Binding-site contacts:
Ligand atom O6 contacts residue LYS299 of chain 2.A at 3.6 Å.
Ligand atom C6 contacts residue ASN298 of chain 2.A at 4.3 Å.
Ligand atom C8 contacts residue ASN285 of chain 2.A at 4.0 Å.
Ligand atom O5 contacts residue ASN285 of chain 2.A at 2.4 Å (h-bond).
Ligand atom O6 contacts residue ASN298 of chain 2.A at 3.4 Å (h-bond).
Ligand atom C8 contacts residue SER45 of chain 2.A at 3.9 Å.
Ligand atom O5 contacts residue ASN298 of chain 2.A at 3.8 Å.
Ligand atom C1 contacts residue VAL297 of chain 2.A at 3.5 Å (hydrophobic).
Ligand atom N2 contacts residue VAL297 of chain 2.A at 3.4 Å (h-bond).
Ligand atom C8 contacts residue ASN296 of chain 2.A at 4.3 Å.
Ligand atom C1 contacts residue ASN285 of chain 2.A at 1.5 Å.
Ligand atom C8 contacts residue VAL297 of chain 2.A at 3.8 Å (hydrophobic).
Ligand atom C2 contacts residue VAL297 of chain 2.A at 3.9 Å (hydrophobic).
Ligand atom C1 contacts residue ASN298 of chain 2.A at 4.2 Å.
Ligand atom C7 contacts residue VAL297 of chain 2.A at 4.0 Å (hydrophobic).
Ligand atom N2 contacts residue ASN285 of chain 2.A at 3.0 Å (h-bond).
Ligand atom C2 contacts residue ASN285 of chain 2.A at 2.5 Å.
Ligand atom C5 contacts residue ASN285 of chain 2.A at 3.7 Å.
Ligand atom O7 contacts residue ASN285 of chain 2.A at 3.3 Å (h-bond).
Ligand atom C5 contacts residue ASN298 of chain 2.A at 4.1 Å.
Ligand atom C4 contacts residue ASN285 of chain 2.A at 4.2 Å.
Ligand atom C7 contacts residue ASN285 of chain 2.A at 3.1 Å.
Ligand atom C3 contacts residue ASN285 of chain 2.A at 3.9 Å.

Sequence of chain 2.A:
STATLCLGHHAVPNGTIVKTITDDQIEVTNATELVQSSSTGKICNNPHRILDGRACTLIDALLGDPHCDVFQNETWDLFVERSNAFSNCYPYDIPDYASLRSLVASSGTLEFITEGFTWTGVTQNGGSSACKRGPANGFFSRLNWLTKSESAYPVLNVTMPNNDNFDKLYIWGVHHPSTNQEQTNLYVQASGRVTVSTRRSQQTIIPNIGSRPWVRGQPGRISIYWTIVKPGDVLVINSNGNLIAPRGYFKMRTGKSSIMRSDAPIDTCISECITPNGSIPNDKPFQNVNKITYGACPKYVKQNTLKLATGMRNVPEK

A small-molecule ligand and the protein it binds are described below.
Small molecule (SMILES): CC(=O)N[C@H]1[C@H](O[C@H]2[C@H](O)[C@@H](NC(C)=O)CO[C@@H]2CO)O[C@H](CO)[C@@H](O)[C@@H]1O